The protein below binds the small molecule below.
Small molecule (SMILES): CC(C)Nc1cc(-c2csc(N(C)C(=O)c3ccc(F)cc3)n2)ncn1

Binding-site contacts:
Ligand atom N4 contacts residue LEU286 of chain 1.B at 3.5 Å.
Ligand atom C4 contacts residue THR344 of chain 1.B at 3.9 Å.
Ligand atom F1 contacts residue ILE326 of chain 1.B at 3.5 Å.
Ligand atom C1 contacts residue THR277 of chain 1.B at 3.9 Å.
Ligand atom C7 contacts residue VAL193 of chain 1.B at 3.8 Å (hydrophobic).
Ligand atom S1 contacts residue LEU286 of chain 1.B at 3.6 Å (h-bond).
Ligand atom C6 contacts residue VAL193 of chain 1.B at 3.8 Å (hydrophobic).
Ligand atom C2 contacts residue VAL193 of chain 1.B at 3.6 Å (hydrophobic).
Ligand atom C16 contacts residue LEU177 of chain 1.B at 4.0 Å (hydrophobic).
Ligand atom F1 contacts residue THR323 of chain 1.B at 3.2 Å.
Ligand atom C9 contacts residue ASN289 of chain 1.B at 3.1 Å.
Ligand atom C14 contacts residue ILE293 of chain 1.B at 3.7 Å (hydrophobic).
Ligand atom C12 contacts residue TRP327 of chain 1.B at 3.5 Å (hydrophobic).
Ligand atom C5 contacts residue VAL193 of chain 1.B at 3.3 Å (hydrophobic).
Ligand atom C18 contacts residue LYS340 of chain 1.B at 3.5 Å.
Ligand atom C17 contacts residue GLN189 of chain 1.B at 3.5 Å.
Ligand atom C13 contacts residue ILE326 of chain 1.B at 3.9 Å (hydrophobic).
Ligand atom C8 contacts residue LEU286 of chain 1.B at 3.9 Å (hydrophobic).
Ligand atom N5 contacts residue TYR334 of chain 1.B at 3.7 Å.
Ligand atom C18 contacts residue THR344 of chain 1.B at 3.4 Å.
Ligand atom C4 contacts residue VAL282 of chain 1.B at 3.9 Å (hydrophobic).
Ligand atom S1 contacts residue PRO285 of chain 1.B at 3.8 Å.
Ligand atom S1 contacts residue ASN289 of chain 1.B at 3.9 Å.
Ligand atom C3 contacts residue THR344 of chain 1.B at 3.6 Å.
Ligand atom F1 contacts residue SER351 of chain 1.B at 3.5 Å.
Ligand atom C16 contacts residue GLN189 of chain 1.B at 3.5 Å.
Ligand atom C15 contacts residue SER197 of chain 1.B at 3.7 Å.
Ligand atom F1 contacts residue TRP327 of chain 1.B at 3.7 Å.
Ligand atom C12 contacts residue ILE326 of chain 1.B at 3.5 Å (hydrophobic).
Ligand atom N3 contacts residue VAL193 of chain 1.B at 3.3 Å.
Ligand atom O1 contacts residue PHE330 of chain 1.B at 3.7 Å.
Ligand atom N5 contacts residue THR344 of chain 1.B at 3.2 Å (h-bond).
Ligand atom N1 contacts residue VAL282 of chain 1.B at 3.9 Å.
Ligand atom C13 contacts residue SER351 of chain 1.B at 3.9 Å.
Ligand atom N1 contacts residue THR277 of chain 1.B at 3.9 Å.
Ligand atom C18 contacts residue ILE341 of chain 1.B at 3.6 Å (hydrophobic).
Ligand atom C9 contacts residue LEU286 of chain 1.B at 3.5 Å (hydrophobic).
Ligand atom C6 contacts residue PRO285 of chain 1.B at 3.8 Å (hydrophobic).
Ligand atom C11 contacts residue ALA347 of chain 1.B at 3.7 Å (hydrophobic).
Ligand atom C18 contacts residue LEU177 of chain 1.B at 3.7 Å (hydrophobic).

Sequence of chain 1.B:
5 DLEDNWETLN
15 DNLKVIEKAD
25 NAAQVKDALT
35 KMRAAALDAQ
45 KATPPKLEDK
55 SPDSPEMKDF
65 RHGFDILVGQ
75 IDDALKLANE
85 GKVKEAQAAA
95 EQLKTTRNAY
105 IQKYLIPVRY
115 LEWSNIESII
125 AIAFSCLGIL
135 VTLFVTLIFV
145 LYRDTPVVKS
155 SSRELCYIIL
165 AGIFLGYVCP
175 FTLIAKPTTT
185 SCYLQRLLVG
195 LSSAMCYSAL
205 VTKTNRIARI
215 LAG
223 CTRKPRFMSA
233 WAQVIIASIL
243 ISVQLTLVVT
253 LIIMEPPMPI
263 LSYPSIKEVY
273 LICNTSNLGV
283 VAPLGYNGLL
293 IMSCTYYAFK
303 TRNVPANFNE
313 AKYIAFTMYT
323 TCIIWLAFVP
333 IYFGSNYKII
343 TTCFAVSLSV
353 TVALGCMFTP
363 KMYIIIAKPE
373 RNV